Sequence of chain 1.A:
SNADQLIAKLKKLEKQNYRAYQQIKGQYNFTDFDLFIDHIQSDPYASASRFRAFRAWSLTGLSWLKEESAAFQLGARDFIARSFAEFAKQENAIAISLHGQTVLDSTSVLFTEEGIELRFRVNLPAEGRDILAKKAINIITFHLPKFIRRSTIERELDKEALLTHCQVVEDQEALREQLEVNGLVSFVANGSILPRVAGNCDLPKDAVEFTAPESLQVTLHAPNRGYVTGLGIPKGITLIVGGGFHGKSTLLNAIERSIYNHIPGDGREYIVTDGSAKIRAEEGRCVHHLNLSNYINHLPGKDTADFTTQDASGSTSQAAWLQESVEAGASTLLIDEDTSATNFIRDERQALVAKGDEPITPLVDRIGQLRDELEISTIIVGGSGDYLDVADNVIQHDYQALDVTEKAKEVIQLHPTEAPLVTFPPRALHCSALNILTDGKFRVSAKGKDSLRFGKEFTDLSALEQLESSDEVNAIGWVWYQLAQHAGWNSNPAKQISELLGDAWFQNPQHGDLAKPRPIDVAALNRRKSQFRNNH

Sequence of chain 2.A:
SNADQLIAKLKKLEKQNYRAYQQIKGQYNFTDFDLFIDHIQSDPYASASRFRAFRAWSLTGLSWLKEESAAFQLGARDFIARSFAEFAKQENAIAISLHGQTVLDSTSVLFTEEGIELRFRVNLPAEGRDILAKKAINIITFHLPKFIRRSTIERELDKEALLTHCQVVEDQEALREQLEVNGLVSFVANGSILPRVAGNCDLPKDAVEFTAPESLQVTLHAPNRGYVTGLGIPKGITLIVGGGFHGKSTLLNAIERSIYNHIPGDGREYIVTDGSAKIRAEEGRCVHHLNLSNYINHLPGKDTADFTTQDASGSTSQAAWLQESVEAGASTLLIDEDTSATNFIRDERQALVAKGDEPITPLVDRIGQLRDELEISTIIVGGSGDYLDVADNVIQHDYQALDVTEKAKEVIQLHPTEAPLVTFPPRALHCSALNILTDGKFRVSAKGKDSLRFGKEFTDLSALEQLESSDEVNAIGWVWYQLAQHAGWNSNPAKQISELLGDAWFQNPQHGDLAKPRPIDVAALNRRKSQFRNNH

This protein binds this small molecule.
Small molecule (SMILES): Nc1ncnc2c1ncn2[C@@H]1O[C@H](CO[P](=O)(O)O[P](=O)(O)NP(=O)(O)O)[C@@H](O)[C@H]1O

Binding-site contacts:
Ligand atom C8 contacts residue THR273 of chain 1.A at 3.5 Å.
Ligand atom C6 contacts residue TYR428 of chain 1.A at 3.4 Å (hydrophobic).
Ligand atom N7 contacts residue TYR428 of chain 1.A at 3.2 Å.
Ligand atom N6 contacts residue VAL231 of chain 1.A at 2.7 Å (h-bond).
Ligand atom O1A contacts residue THR273 of chain 1.A at 2.6 Å (h-bond).
Ligand atom O1A contacts residue GLY270 of chain 1.A at 3.0 Å.
Ligand atom N9 contacts residue TYR428 of chain 1.A at 3.4 Å.
Ligand atom N1 contacts residue VAL231 of chain 1.A at 2.9 Å (h-bond).
Ligand atom O3A contacts residue PHE268 of chain 1.A at 3.6 Å.
Ligand atom O2B contacts residue LYS271 of chain 1.A at 3.6 Å (salt-bridge).
Ligand atom O2G contacts residue SER272 of chain 1.A at 2.9 Å (h-bond).
Ligand atom PB contacts residue SER338 of chain 2.A at 3.3 Å.
Ligand atom O1B contacts residue LYS271 of chain 1.A at 2.6 Å (salt-bridge).
Ligand atom C3' contacts residue ASP336 of chain 2.A at 3.4 Å.
Ligand atom O2B contacts residue SER338 of chain 2.A at 2.5 Å (h-bond).
Ligand atom O2' contacts residue MSE227 of chain 1.A at 3.4 Å.
Ligand atom N3B contacts residue SER272 of chain 1.A at 3.1 Å (h-bond).
Ligand atom N6 contacts residue TYR428 of chain 1.A at 3.4 Å.
Ligand atom C4 contacts residue TYR428 of chain 1.A at 3.6 Å (hydrophobic).
Ligand atom O2G contacts residue GLY339 of chain 2.A at 3.4 Å (h-bond).
Ligand atom O2B contacts residue NA1 of chain 1.B at 2.5 Å (h-bond).
Ligand atom PG contacts residue ASP363 of chain 1.A at 3.3 Å.
Ligand atom O1G contacts residue SER272 of chain 1.A at 2.2 Å (h-bond).
Ligand atom O3G contacts residue LYS271 of chain 1.A at 3.4 Å (salt-bridge).
Ligand atom O2G contacts residue ASP363 of chain 1.A at 2.8 Å (salt-bridge).
Ligand atom O2B contacts residue PHE268 of chain 1.A at 2.7 Å (h-bond).
Ligand atom O3G contacts residue ASP363 of chain 1.A at 3.0 Å (salt-bridge).
Ligand atom PG contacts residue NA1 of chain 1.B at 3.4 Å.
Ligand atom PG contacts residue SER272 of chain 1.A at 2.8 Å.
Ligand atom C5 contacts residue TYR428 of chain 1.A at 3.4 Å (hydrophobic).
Ligand atom O3' contacts residue ASP336 of chain 2.A at 2.6 Å (salt-bridge).
Ligand atom C5 contacts residue PRO217 of chain 1.A at 3.5 Å (hydrophobic).
Ligand atom O1B contacts residue GLY270 of chain 1.A at 3.4 Å (h-bond).
Ligand atom C8 contacts residue TYR428 of chain 1.A at 3.4 Å (hydrophobic).
Ligand atom N3 contacts residue MSE227 of chain 1.A at 3.6 Å (h-bond).
Ligand atom O1G contacts residue VAL408 of chain 1.A at 3.2 Å.
Ligand atom N3B contacts residue SER338 of chain 2.A at 3.1 Å (h-bond).
Ligand atom O3G contacts residue NA1 of chain 1.B at 2.4 Å (h-bond).
Ligand atom O4' contacts residue TYR428 of chain 1.A at 3.0 Å (h-bond).
Ligand atom O3A contacts residue GLY270 of chain 1.A at 3.2 Å (h-bond).